Sequence of chain 18.B:
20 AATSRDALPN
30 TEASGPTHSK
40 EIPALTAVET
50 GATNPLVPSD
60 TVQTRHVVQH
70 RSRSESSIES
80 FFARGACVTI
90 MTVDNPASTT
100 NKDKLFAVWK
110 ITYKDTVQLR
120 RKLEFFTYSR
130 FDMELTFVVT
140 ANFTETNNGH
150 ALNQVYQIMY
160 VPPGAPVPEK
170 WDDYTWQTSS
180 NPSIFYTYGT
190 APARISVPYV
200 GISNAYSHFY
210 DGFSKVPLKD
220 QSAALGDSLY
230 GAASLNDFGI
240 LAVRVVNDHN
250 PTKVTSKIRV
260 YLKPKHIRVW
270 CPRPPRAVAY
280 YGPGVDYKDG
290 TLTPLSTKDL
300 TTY

Binding-site contacts:
Ligand atom O22 contacts residue TYR112 of chain 18.B at 3.5 Å.
Ligand atom O22 contacts residue TYR205 of chain 18.B at 3.8 Å.
Ligand atom C13 contacts residue MET132 of chain 18.B at 3.8 Å (hydrophobic).
Ligand atom N3 contacts residue LEU240 of chain 18.B at 3.5 Å.
Ligand atom C21 contacts residue PHE237 of chain 18.B at 3.7 Å (hydrophobic).
Ligand atom C7 contacts residue VAL196 of chain 18.B at 3.6 Å (hydrophobic).
Ligand atom C1 contacts residue PRO181 of chain 18.B at 3.7 Å (hydrophobic).
Ligand atom C2 contacts residue ILE194 of chain 18.B at 3.5 Å (hydrophobic).
Ligand atom C3 contacts residue ALA24 of chain 18.D at 3.5 Å (hydrophobic).
Ligand atom C2 contacts residue TYR159 of chain 18.B at 3.5 Å (hydrophobic).
Ligand atom O23 contacts residue TYR112 of chain 18.B at 3.5 Å.
Ligand atom C7 contacts residue TYR159 of chain 18.B at 3.7 Å (hydrophobic).
Ligand atom C11 contacts residue ILE110 of chain 18.B at 3.6 Å (hydrophobic).
Ligand atom C4 contacts residue TYR159 of chain 18.B at 3.5 Å (hydrophobic).
Ligand atom N4 contacts residue LEU240 of chain 18.B at 3.6 Å.
Ligand atom O14 contacts residue MET132 of chain 18.B at 3.4 Å.
Ligand atom C21 contacts residue TYR112 of chain 18.B at 3.3 Å (hydrophobic).
Ligand atom N3 contacts residue TYR159 of chain 18.B at 3.9 Å.
Ligand atom C10 contacts residue MET132 of chain 18.B at 3.3 Å (hydrophobic).
Ligand atom N4 contacts residue LEU134 of chain 18.B at 3.7 Å.
Ligand atom C12 contacts residue PHE237 of chain 18.B at 3.5 Å (hydrophobic).
Ligand atom O23 contacts residue PHE237 of chain 18.B at 3.8 Å.
Ligand atom C3 contacts residue TYR159 of chain 18.B at 3.6 Å (hydrophobic).
Ligand atom C13 contacts residue VAL199 of chain 18.B at 3.7 Å (hydrophobic).
Ligand atom C17 contacts residue TYR112 of chain 18.B at 3.8 Å (hydrophobic).
Ligand atom C25 contacts residue ASP236 of chain 18.B at 3.5 Å.
Ligand atom N3 contacts residue ILE194 of chain 18.B at 3.6 Å.
Ligand atom C17 contacts residue PHE237 of chain 18.B at 3.7 Å (hydrophobic).
Ligand atom C10 contacts residue ILE110 of chain 18.B at 3.5 Å (hydrophobic).
Ligand atom C20 contacts residue TYR205 of chain 18.B at 3.5 Å (hydrophobic).
Ligand atom C8 contacts residue VAL196 of chain 18.B at 3.6 Å (hydrophobic).
Ligand atom N6 contacts residue VAL196 of chain 18.B at 3.9 Å.
Ligand atom C5 contacts residue VAL196 of chain 18.B at 3.8 Å (hydrophobic).
Ligand atom C25 contacts residue SER206 of chain 18.B at 3.8 Å.
Ligand atom C8 contacts residue VAL199 of chain 18.B at 3.7 Å (hydrophobic).
Ligand atom C18 contacts residue TYR112 of chain 18.B at 3.7 Å (hydrophobic).
Ligand atom C4 contacts residue VAL196 of chain 18.B at 3.9 Å (hydrophobic).
Ligand atom C18 contacts residue PHE237 of chain 18.B at 3.6 Å (hydrophobic).
Ligand atom C11 contacts residue LEU134 of chain 18.B at 3.8 Å (hydrophobic).
Ligand atom C19 contacts residue TYR205 of chain 18.B at 3.7 Å (hydrophobic).

The small molecule below binds the protein below.
Small molecule (SMILES): CCOC(=O)c1ccc(OCCC2CCN(c3ccc(C)nn3)CC2)cc1

Sequence of chain 18.D:
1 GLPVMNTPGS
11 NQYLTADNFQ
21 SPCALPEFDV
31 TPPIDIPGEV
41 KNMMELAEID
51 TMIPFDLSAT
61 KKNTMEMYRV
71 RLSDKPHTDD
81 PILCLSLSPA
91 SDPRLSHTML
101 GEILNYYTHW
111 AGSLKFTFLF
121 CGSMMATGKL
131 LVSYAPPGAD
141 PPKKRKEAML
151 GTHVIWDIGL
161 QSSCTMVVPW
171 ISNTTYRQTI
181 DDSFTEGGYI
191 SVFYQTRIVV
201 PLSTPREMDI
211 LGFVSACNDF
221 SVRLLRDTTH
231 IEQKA